Sequence of chain 1.B:
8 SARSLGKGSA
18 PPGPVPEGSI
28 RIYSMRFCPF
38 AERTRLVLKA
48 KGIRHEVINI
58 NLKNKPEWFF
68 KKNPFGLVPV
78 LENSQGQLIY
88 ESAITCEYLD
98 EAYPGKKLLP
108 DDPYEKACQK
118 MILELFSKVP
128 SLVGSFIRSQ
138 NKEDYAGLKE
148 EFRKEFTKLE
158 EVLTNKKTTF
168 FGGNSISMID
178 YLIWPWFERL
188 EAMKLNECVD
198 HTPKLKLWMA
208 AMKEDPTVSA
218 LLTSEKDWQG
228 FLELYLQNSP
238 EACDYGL

Binding-site contacts:
Ligand atom C2 contacts residue PHE37 of chain 1.B at 4.0 Å (hydrophobic).
Ligand atom S contacts residue PRO127 of chain 1.B at 4.2 Å.
Ligand atom O2 contacts residue PRO36 of chain 1.B at 3.5 Å.
Ligand atom O3 contacts residue PRO36 of chain 1.B at 2.9 Å.
Ligand atom C8 contacts residue TYR232 of chain 1.B at 3.8 Å (hydrophobic).
Ligand atom O1 contacts residue PRO127 of chain 1.B at 3.6 Å.
Ligand atom CL2 contacts residue ILE134 of chain 1.B at 4.2 Å.
Ligand atom C7 contacts residue VAL75 of chain 1.B at 4.2 Å (hydrophobic).
Ligand atom C9 contacts residue TYR232 of chain 1.B at 3.6 Å (hydrophobic).
Ligand atom CL2 contacts residue TRP225 of chain 1.B at 3.9 Å.
Ligand atom S contacts residue TRP183 of chain 1.B at 4.0 Å.
Ligand atom N1 contacts residue PRO127 of chain 1.B at 3.9 Å.
Ligand atom O1 contacts residue GLY131 of chain 1.B at 4.1 Å.
Ligand atom C10 contacts residue TYR232 of chain 1.B at 4.1 Å (hydrophobic).
Ligand atom C7 contacts residue CYS35 of chain 1.B at 1.8 Å (hydrophobic).
Ligand atom C4 contacts residue PRO36 of chain 1.B at 3.7 Å (hydrophobic).
Ligand atom O1 contacts residue TRP183 of chain 1.B at 4.2 Å.
Ligand atom O3 contacts residue CYS35 of chain 1.B at 2.8 Å (h-bond).
Ligand atom C2 contacts residue PRO127 of chain 1.B at 3.5 Å (hydrophobic).
Ligand atom C5 contacts residue PRO36 of chain 1.B at 3.7 Å (hydrophobic).
Ligand atom C7 contacts residue LEU59 of chain 1.B at 4.1 Å (hydrophobic).
Ligand atom N2 contacts residue CYS35 of chain 1.B at 3.7 Å.
Ligand atom C6 contacts residue PRO36 of chain 1.B at 3.6 Å (hydrophobic).
Ligand atom O1 contacts residue VAL130 of chain 1.B at 3.2 Å.
Ligand atom CL2 contacts residue TYR232 of chain 1.B at 4.2 Å.
Ligand atom C10 contacts residue TRP225 of chain 1.B at 3.9 Å (hydrophobic).
Ligand atom C6 contacts residue CYS35 of chain 1.B at 2.6 Å (hydrophobic).
Ligand atom O2 contacts residue PHE37 of chain 1.B at 3.6 Å.
Ligand atom C1 contacts residue GLY131 of chain 1.B at 3.9 Å.
Ligand atom C1 contacts residue TYR232 of chain 1.B at 4.0 Å (hydrophobic).
Ligand atom N2 contacts residue PRO36 of chain 1.B at 3.9 Å.
Ligand atom O3 contacts residue PHE37 of chain 1.B at 3.1 Å.
Ligand atom C3 contacts residue PRO36 of chain 1.B at 4.1 Å (hydrophobic).
Ligand atom C9 contacts residue TRP225 of chain 1.B at 3.7 Å (hydrophobic).
Ligand atom C9 contacts residue PHE228 of chain 1.B at 3.8 Å (hydrophobic).
Ligand atom C8 contacts residue PHE228 of chain 1.B at 3.9 Å (hydrophobic).
Ligand atom O2 contacts residue TRP183 of chain 1.B at 2.9 Å (h-bond).
Ligand atom C1 contacts residue ARG135 of chain 1.B at 4.2 Å.
Ligand atom C6 contacts residue PHE37 of chain 1.B at 4.1 Å (hydrophobic).
Ligand atom C1 contacts residue PRO127 of chain 1.B at 4.2 Å (hydrophobic).

This protein binds this small molecule.
Small molecule (SMILES): CN(C)S(=O)(=O)c1cc(NC(=O)CCl)ccc1Cl